The small molecule below binds the protein below.
Small molecule (SMILES): CC(=O)N[C@H]1[C@H](O[C@H]2[C@H](O)[C@@H](NC(C)=O)CO[C@@H]2CO)O[C@H](CO)[C@@H](O)[C@@H]1O

Binding-site contacts:
Ligand atom O7 contacts residue ASN118 of chain 1.A at 3.3 Å (h-bond).
Ligand atom O6 contacts residue ASP55 of chain 1.A at 3.0 Å (salt-bridge).
Ligand atom C8 contacts residue GLN121 of chain 1.A at 3.8 Å.
Ligand atom C6 contacts residue GLN51 of chain 1.A at 3.8 Å.
Ligand atom O5 contacts residue GLN51 of chain 1.A at 3.6 Å.
Ligand atom N2 contacts residue ASN118 of chain 1.A at 3.0 Å (h-bond).
Ligand atom O5 contacts residue ASN118 of chain 1.A at 2.4 Å (h-bond).
Ligand atom C3 contacts residue ASN118 of chain 1.A at 3.9 Å.
Ligand atom C2 contacts residue ASN118 of chain 1.A at 2.5 Å.
Ligand atom O6 contacts residue GLN51 of chain 1.A at 3.6 Å.
Ligand atom C8 contacts residue ASN118 of chain 1.A at 4.4 Å.
Ligand atom C4 contacts residue ASN118 of chain 1.A at 4.4 Å.
Ligand atom C1 contacts residue ASN118 of chain 1.A at 1.4 Å.
Ligand atom C5 contacts residue ASN118 of chain 1.A at 3.7 Å.
Ligand atom C7 contacts residue ASN118 of chain 1.A at 3.3 Å.
Ligand atom C6 contacts residue ASP55 of chain 1.A at 3.5 Å.

Sequence of chain 1.A:
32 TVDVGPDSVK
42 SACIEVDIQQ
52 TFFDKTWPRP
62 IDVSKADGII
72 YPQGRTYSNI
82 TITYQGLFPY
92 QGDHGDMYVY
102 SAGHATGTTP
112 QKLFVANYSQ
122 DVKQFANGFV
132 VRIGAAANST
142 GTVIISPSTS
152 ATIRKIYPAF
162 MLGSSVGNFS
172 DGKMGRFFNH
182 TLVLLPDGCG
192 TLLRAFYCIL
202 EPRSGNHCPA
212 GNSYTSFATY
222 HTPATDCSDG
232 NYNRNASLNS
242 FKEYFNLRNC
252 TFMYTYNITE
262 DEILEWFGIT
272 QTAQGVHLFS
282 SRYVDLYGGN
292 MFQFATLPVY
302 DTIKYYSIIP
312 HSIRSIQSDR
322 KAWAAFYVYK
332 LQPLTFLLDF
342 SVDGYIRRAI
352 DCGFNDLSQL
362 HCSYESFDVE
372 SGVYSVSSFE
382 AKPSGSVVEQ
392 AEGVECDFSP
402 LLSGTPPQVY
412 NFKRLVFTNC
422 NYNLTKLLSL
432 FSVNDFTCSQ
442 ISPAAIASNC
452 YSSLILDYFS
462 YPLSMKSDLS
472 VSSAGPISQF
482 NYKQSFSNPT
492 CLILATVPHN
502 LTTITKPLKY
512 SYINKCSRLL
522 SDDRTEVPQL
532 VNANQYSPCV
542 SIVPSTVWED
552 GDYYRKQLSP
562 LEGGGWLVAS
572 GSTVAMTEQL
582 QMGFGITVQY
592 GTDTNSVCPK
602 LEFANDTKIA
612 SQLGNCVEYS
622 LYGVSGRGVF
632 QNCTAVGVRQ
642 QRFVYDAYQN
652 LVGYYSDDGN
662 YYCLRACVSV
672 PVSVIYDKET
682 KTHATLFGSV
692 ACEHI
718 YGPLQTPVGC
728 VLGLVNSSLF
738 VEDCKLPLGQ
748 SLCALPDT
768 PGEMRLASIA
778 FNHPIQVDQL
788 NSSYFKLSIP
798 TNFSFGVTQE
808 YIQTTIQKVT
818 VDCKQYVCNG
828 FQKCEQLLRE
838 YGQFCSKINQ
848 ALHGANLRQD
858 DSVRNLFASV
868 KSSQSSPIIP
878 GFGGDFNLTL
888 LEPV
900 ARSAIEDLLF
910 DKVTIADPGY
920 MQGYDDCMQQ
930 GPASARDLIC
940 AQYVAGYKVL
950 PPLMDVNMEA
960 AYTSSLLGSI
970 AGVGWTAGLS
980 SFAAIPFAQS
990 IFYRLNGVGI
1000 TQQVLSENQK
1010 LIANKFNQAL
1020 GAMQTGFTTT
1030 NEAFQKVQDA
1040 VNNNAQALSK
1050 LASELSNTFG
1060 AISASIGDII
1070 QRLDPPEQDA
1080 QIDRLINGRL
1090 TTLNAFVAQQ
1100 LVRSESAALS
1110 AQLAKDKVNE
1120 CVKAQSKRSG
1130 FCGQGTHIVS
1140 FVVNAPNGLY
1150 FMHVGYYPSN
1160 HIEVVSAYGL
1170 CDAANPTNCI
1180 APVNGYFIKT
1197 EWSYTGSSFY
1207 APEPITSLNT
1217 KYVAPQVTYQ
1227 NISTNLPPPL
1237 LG